Binding-site contacts:
Ligand atom C4 contacts residue ASN343 of chain 1.C at 4.2 Å.
Ligand atom C8 contacts residue ASN343 of chain 1.C at 4.4 Å.
Ligand atom C1 contacts residue ASN343 of chain 1.C at 1.4 Å.
Ligand atom O5 contacts residue ASN343 of chain 1.C at 2.4 Å (h-bond).
Ligand atom C7 contacts residue ASN343 of chain 1.C at 3.2 Å.
Ligand atom O7 contacts residue ASN343 of chain 1.C at 3.2 Å (h-bond).
Ligand atom C3 contacts residue ASN343 of chain 1.C at 3.8 Å.
Ligand atom C5 contacts residue ASN343 of chain 1.C at 3.7 Å.
Ligand atom N2 contacts residue ASN343 of chain 1.C at 2.9 Å (h-bond).
Ligand atom C2 contacts residue ASN343 of chain 1.C at 2.5 Å.

A small-molecule ligand and the protein it binds are described below.
Small molecule (SMILES): CC(=O)N[C@@H]1[C@@H](O)[C@H](O)[C@@H](CO)O[C@H]1O

Sequence of chain 1.C:
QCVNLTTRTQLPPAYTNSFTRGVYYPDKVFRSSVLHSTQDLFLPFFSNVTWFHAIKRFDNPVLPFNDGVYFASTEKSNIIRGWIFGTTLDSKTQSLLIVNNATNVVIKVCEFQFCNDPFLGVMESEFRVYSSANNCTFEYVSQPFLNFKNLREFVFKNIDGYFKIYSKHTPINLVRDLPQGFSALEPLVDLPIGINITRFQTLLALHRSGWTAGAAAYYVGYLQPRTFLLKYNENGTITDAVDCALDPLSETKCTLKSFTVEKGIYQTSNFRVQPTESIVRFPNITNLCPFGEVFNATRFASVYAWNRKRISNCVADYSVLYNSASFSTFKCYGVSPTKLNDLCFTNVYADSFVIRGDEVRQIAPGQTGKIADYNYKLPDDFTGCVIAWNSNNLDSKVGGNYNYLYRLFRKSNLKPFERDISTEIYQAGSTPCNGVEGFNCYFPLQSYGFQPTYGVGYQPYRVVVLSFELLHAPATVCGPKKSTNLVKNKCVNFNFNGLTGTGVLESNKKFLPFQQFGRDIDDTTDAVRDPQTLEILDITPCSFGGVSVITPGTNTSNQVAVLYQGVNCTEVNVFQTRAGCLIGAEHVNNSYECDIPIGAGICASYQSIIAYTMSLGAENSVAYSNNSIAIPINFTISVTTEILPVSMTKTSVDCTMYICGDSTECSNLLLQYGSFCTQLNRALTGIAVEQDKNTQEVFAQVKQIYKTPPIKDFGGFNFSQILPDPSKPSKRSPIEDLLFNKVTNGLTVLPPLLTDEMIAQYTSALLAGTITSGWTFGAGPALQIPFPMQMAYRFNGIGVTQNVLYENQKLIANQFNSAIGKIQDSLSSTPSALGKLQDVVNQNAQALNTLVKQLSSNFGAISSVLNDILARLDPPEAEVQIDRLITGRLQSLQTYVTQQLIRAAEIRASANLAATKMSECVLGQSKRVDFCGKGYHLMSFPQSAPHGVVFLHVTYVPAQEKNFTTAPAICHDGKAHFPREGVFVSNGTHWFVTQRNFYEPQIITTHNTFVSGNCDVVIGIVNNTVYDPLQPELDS